Sequence of chain 1.A:
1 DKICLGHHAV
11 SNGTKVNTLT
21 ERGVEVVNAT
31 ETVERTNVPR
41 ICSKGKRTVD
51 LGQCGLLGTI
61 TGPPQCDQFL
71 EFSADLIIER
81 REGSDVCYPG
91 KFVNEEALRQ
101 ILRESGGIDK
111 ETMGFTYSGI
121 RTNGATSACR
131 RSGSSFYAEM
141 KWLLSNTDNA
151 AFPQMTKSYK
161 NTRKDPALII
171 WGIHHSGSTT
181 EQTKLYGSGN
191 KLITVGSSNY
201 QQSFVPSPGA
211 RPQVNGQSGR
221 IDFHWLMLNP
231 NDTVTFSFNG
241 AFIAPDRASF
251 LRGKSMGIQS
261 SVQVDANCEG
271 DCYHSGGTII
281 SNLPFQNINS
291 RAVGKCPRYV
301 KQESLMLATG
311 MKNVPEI

Binding-site contacts:
Ligand atom O7 contacts residue GLU72 of chain 1.B at 4.2 Å.
Ligand atom O3 contacts residue GLU72 of chain 1.B at 4.4 Å.
Ligand atom C7 contacts residue LYS75 of chain 1.B at 3.5 Å.
Ligand atom C1 contacts residue ASN82 of chain 1.B at 1.5 Å.
Ligand atom C4 contacts residue ASN82 of chain 1.B at 4.2 Å.
Ligand atom O5 contacts residue ASN82 of chain 1.B at 2.4 Å (h-bond).
Ligand atom C3 contacts residue ASN82 of chain 1.B at 3.8 Å.
Ligand atom C7 contacts residue ASN79 of chain 1.B at 3.5 Å.
Ligand atom C8 contacts residue ASN79 of chain 1.B at 3.2 Å.
Ligand atom N2 contacts residue ASN82 of chain 1.B at 2.9 Å (h-bond).
Ligand atom O6 contacts residue ARG291 of chain 1.A at 4.1 Å.
Ligand atom C8 contacts residue GLU69 of chain 1.B at 3.8 Å.
Ligand atom O7 contacts residue ASN82 of chain 1.B at 4.3 Å.
Ligand atom N2 contacts residue GLY78 of chain 1.B at 4.5 Å.
Ligand atom C8 contacts residue LYS75 of chain 1.B at 3.4 Å.
Ligand atom C7 contacts residue ASN82 of chain 1.B at 3.8 Å.
Ligand atom C7 contacts residue GLU72 of chain 1.B at 3.8 Å.
Ligand atom O6 contacts residue ARG85 of chain 1.B at 4.4 Å.
Ligand atom C2 contacts residue ASN82 of chain 1.B at 2.5 Å.
Ligand atom N2 contacts residue ASN79 of chain 1.B at 4.4 Å.
Ligand atom O7 contacts residue LYS75 of chain 1.B at 3.1 Å (salt-bridge).
Ligand atom C8 contacts residue ARG291 of chain 1.A at 3.6 Å.
Ligand atom C7 contacts residue GLU69 of chain 1.B at 4.2 Å.
Ligand atom C5 contacts residue ASN82 of chain 1.B at 3.6 Å.
Ligand atom O3 contacts residue LYS75 of chain 1.B at 4.3 Å.
Ligand atom N2 contacts residue GLU72 of chain 1.B at 4.3 Å.
Ligand atom O7 contacts residue ASN79 of chain 1.B at 3.5 Å (h-bond).
Ligand atom C8 contacts residue GLU72 of chain 1.B at 3.5 Å.
Ligand atom C8 contacts residue GLY78 of chain 1.B at 3.9 Å.
Ligand atom O7 contacts residue GLU69 of chain 1.B at 4.0 Å.

Sequence of chain 1.B:
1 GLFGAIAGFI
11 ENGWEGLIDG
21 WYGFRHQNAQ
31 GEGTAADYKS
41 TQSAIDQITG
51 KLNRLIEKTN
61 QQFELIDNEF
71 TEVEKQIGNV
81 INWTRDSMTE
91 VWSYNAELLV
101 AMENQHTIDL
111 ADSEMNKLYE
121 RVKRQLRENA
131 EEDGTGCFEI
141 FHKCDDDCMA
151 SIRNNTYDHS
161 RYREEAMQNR

A protein and the small-molecule ligand that binds it are described below.
Small molecule (SMILES): CC(=O)N[C@H]1[C@H](O[C@H]2[C@H](O)[C@@H](NC(C)=O)CO[C@@H]2CO)O[C@H](CO)[C@@H](O)[C@@H]1O